Sequence of chain 1.A:
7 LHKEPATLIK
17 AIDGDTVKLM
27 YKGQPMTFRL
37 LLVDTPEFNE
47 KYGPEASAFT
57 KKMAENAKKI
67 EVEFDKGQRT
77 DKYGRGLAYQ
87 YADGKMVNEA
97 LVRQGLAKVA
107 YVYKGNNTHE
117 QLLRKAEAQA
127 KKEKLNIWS

Binding-site contacts:
Ligand atom O5P contacts residue ASP40 of chain 1.A at 3.4 Å (salt-bridge).
Ligand atom C6 contacts residue ARG81 of chain 1.A at 4.1 Å.
Ligand atom C2' contacts residue TYR109 of chain 1.A at 3.5 Å (hydrophobic).
Ligand atom P2 contacts residue ARG81 of chain 1.A at 4.0 Å.
Ligand atom C5' contacts residue ARG81 of chain 1.A at 4.0 Å.
Ligand atom P1 contacts residue LYS78 of chain 1.A at 3.7 Å.
Ligand atom P2 contacts residue ARG35 of chain 1.A at 3.6 Å.
Ligand atom C4 contacts residue LEU83 of chain 1.A at 3.6 Å (hydrophobic).
Ligand atom N3 contacts residue LEU83 of chain 1.A at 3.9 Å.
Ligand atom O1P contacts residue TYR79 of chain 1.A at 3.6 Å (h-bond).
Ligand atom C5M contacts residue ARG35 of chain 1.A at 3.7 Å.
Ligand atom O4P contacts residue ARG81 of chain 1.A at 2.8 Å (salt-bridge).
Ligand atom O4 contacts residue TYR109 of chain 1.A at 3.8 Å.
Ligand atom O5' contacts residue ARG81 of chain 1.A at 3.1 Å (salt-bridge).
Ligand atom O4P contacts residue ARG35 of chain 1.A at 2.9 Å (salt-bridge).
Ligand atom O5' contacts residue ARG35 of chain 1.A at 3.6 Å.
Ligand atom C3' contacts residue TYR107 of chain 1.A at 3.8 Å (hydrophobic).
Ligand atom C5M contacts residue TYR107 of chain 1.A at 3.7 Å (hydrophobic).
Ligand atom C5 contacts residue TYR107 of chain 1.A at 4.0 Å (hydrophobic).
Ligand atom O4 contacts residue LEU83 of chain 1.A at 3.6 Å.
Ligand atom O4' contacts residue ARG81 of chain 1.A at 3.1 Å (salt-bridge).
Ligand atom O2P contacts residue TYR79 of chain 1.A at 2.6 Å (h-bond).
Ligand atom C2' contacts residue TYR107 of chain 1.A at 3.7 Å (hydrophobic).
Ligand atom O5P contacts residue TYR107 of chain 1.A at 4.0 Å.
Ligand atom C5 contacts residue LEU83 of chain 1.A at 4.0 Å (hydrophobic).
Ligand atom N3 contacts residue TYR109 of chain 1.A at 3.4 Å.
Ligand atom O1P contacts residue LYS78 of chain 1.A at 2.6 Å (salt-bridge).
Ligand atom P1 contacts residue TYR79 of chain 1.A at 3.6 Å.
Ligand atom C4 contacts residue TYR109 of chain 1.A at 3.6 Å (hydrophobic).
Ligand atom O3' contacts residue LYS78 of chain 1.A at 3.5 Å (salt-bridge).
Ligand atom C5M contacts residue LEU36 of chain 1.A at 4.0 Å (hydrophobic).
Ligand atom O2 contacts residue ASP77 of chain 1.A at 3.9 Å.
Ligand atom O5P contacts residue CA1 of chain 1.B at 3.2 Å.
Ligand atom O5P contacts residue ARG35 of chain 1.A at 2.9 Å (salt-bridge).
Ligand atom C2 contacts residue TYR109 of chain 1.A at 3.8 Å (hydrophobic).
Ligand atom O4 contacts residue LEU37 of chain 1.A at 3.8 Å.
Ligand atom C4' contacts residue ARG81 of chain 1.A at 3.8 Å.
Ligand atom C2 contacts residue ASP77 of chain 1.A at 4.0 Å.
Ligand atom O2 contacts residue TYR109 of chain 1.A at 4.1 Å.
Ligand atom C5' contacts residue TYR107 of chain 1.A at 3.6 Å (hydrophobic).

A protein and the small-molecule ligand that binds it are described below.
Small molecule (SMILES): Cc1cn([C@H]2C[C@H](OP(=O)(O)O)[C@@H](COP(=O)(O)O)O2)c(=O)[nH]c1=O